Binding-site contacts:
Ligand atom C7 contacts residue GLU91 of chain 1.B at 4.2 Å.
Ligand atom C6 contacts residue VAL82 of chain 1.B at 4.2 Å (hydrophobic).
Ligand atom C7 contacts residue ASN83 of chain 1.B at 3.3 Å.
Ligand atom C2 contacts residue ASN83 of chain 1.B at 2.4 Å.
Ligand atom C3 contacts residue GLU91 of chain 1.B at 4.4 Å.
Ligand atom O5 contacts residue VAL82 of chain 1.B at 3.6 Å.
Ligand atom O7 contacts residue GLU91 of chain 1.B at 3.8 Å.
Ligand atom C8 contacts residue HIS93 of chain 1.B at 3.7 Å.
Ligand atom C4 contacts residue ASN83 of chain 1.B at 4.2 Å.
Ligand atom C3 contacts residue ASN83 of chain 1.B at 3.8 Å.
Ligand atom C8 contacts residue GLU91 of chain 1.B at 4.0 Å.
Ligand atom C1 contacts residue GLU91 of chain 1.B at 4.4 Å.
Ligand atom C1 contacts residue VAL82 of chain 1.B at 4.0 Å (hydrophobic).
Ligand atom C8 contacts residue GLY89 of chain 1.B at 3.4 Å.
Ligand atom C8 contacts residue ASN83 of chain 1.B at 4.1 Å.
Ligand atom C5 contacts residue ASN83 of chain 1.B at 3.6 Å.
Ligand atom C1 contacts residue ASN83 of chain 1.B at 1.4 Å.
Ligand atom C5 contacts residue VAL82 of chain 1.B at 4.2 Å (hydrophobic).
Ligand atom C5 contacts residue GLU91 of chain 1.B at 4.3 Å.
Ligand atom O7 contacts residue ASN83 of chain 1.B at 3.4 Å (h-bond).
Ligand atom O5 contacts residue ASN83 of chain 1.B at 2.3 Å (h-bond).
Ligand atom N2 contacts residue ASN83 of chain 1.B at 2.9 Å (h-bond).

Sequence of chain 1.B:
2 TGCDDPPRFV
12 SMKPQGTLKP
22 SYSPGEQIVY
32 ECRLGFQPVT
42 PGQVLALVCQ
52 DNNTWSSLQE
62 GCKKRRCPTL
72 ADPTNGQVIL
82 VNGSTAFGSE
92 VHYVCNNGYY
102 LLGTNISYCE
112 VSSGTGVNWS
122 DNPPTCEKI

This small molecule binds to this protein.
Small molecule (SMILES): CC(=O)N[C@H]1[C@H](O[C@H]2[C@H](O)[C@@H](NC(C)=O)CO[C@@H]2CO)O[C@H](CO)[C@@H](O[C@@H]2O[C@H](CO)[C@@H](O)[C@H](O)[C@@H]2O)[C@@H]1O